A small-molecule ligand and the protein it binds are described below.
Small molecule (SMILES): Nc1ncnc2c1ncn2[C@@H]1O[C@H](CO[P](=O)(O)O[P](=O)(O)OP(=O)(O)O)C[C@H]1O

Binding-site contacts:
Ligand atom PG contacts residue MN1 of chain 1.D at 3.1 Å.
Ligand atom C8 contacts residue MN1 of chain 1.B at 3.2 Å.
Ligand atom O2A contacts residue MN1 of chain 1.C at 2.3 Å.
Ligand atom O1G contacts residue MN1 of chain 1.D at 2.5 Å.
Ligand atom O2A contacts residue ASP115 of chain 1.A at 2.8 Å (salt-bridge).
Ligand atom O1G contacts residue THR109 of chain 1.A at 3.5 Å (h-bond).
Ligand atom N7 contacts residue ASP115 of chain 1.A at 3.1 Å (salt-bridge).
Ligand atom O1B contacts residue 3PO1 of chain 1.F at 3.5 Å (h-bond).
Ligand atom PB contacts residue GLY246 of chain 1.A at 3.5 Å.
Ligand atom O5' contacts residue ASP115 of chain 1.A at 2.9 Å (salt-bridge).
Ligand atom C5' contacts residue GLY101 of chain 1.A at 3.5 Å.
Ligand atom PA contacts residue MN1 of chain 1.D at 3.5 Å.
Ligand atom O1B contacts residue MN1 of chain 1.D at 2.6 Å.
Ligand atom O3B contacts residue MN1 of chain 1.D at 3.0 Å.
Ligand atom O3G contacts residue SER102 of chain 1.A at 2.6 Å (h-bond).
Ligand atom O1G contacts residue 3PO1 of chain 1.F at 3.1 Å (h-bond).
Ligand atom PB contacts residue MN1 of chain 1.D at 3.3 Å.
Ligand atom PA contacts residue ASP115 of chain 1.A at 3.2 Å.
Ligand atom C8 contacts residue 3PO1 of chain 1.F at 3.2 Å.
Ligand atom C8 contacts residue ASP115 of chain 1.A at 3.4 Å.
Ligand atom O2G contacts residue MN1 of chain 1.D at 3.4 Å.
Ligand atom C5 contacts residue MN1 of chain 1.B at 3.5 Å.
Ligand atom O2B contacts residue GLY246 of chain 1.A at 3.1 Å.
Ligand atom O3B contacts residue SER102 of chain 1.A at 3.0 Å (h-bond).
Ligand atom O1A contacts residue GLY101 of chain 1.A at 3.3 Å.
Ligand atom O3G contacts residue LYS228 of chain 1.A at 2.6 Å (salt-bridge).
Ligand atom O4' contacts residue PHE100 of chain 1.A at 3.2 Å.
Ligand atom PG contacts residue SER102 of chain 1.A at 3.3 Å.
Ligand atom O2G contacts residue TYR237 of chain 1.A at 2.5 Å (h-bond).
Ligand atom O2A contacts residue 3PO1 of chain 1.F at 2.8 Å (h-bond).
Ligand atom O2B contacts residue VAL247 of chain 1.A at 2.8 Å (h-bond).
Ligand atom O3A contacts residue MN1 of chain 1.D at 3.3 Å.
Ligand atom N7 contacts residue MN1 of chain 1.B at 2.4 Å.
Ligand atom N7 contacts residue 3PO1 of chain 1.F at 2.8 Å (h-bond).
Ligand atom O2A contacts residue MN1 of chain 1.D at 2.6 Å.
Ligand atom O1A contacts residue SER102 of chain 1.A at 2.5 Å (h-bond).
Ligand atom O3G contacts residue THR109 of chain 1.A at 3.0 Å (h-bond).
Ligand atom N6 contacts residue ASP167 of chain 1.A at 2.7 Å (salt-bridge).
Ligand atom O3G contacts residue TYR237 of chain 1.A at 3.2 Å (h-bond).
Ligand atom PG contacts residue TYR237 of chain 1.A at 3.4 Å.

Sequence of chain 1.A:
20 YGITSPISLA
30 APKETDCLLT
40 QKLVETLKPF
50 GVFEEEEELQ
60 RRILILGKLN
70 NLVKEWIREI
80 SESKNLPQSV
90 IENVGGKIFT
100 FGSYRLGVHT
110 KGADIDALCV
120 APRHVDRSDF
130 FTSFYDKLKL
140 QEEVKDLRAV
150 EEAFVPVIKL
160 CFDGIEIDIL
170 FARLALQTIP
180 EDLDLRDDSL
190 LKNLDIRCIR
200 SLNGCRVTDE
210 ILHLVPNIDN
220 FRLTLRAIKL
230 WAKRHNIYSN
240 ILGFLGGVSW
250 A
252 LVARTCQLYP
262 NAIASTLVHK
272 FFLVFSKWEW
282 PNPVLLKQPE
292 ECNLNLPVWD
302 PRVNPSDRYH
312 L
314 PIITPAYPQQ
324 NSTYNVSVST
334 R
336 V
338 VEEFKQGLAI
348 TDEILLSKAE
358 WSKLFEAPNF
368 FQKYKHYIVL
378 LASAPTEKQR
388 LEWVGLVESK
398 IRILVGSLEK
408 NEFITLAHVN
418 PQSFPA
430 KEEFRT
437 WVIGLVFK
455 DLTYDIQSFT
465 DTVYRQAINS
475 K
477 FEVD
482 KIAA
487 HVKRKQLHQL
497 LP